Binding-site contacts:
Ligand atom N2 contacts residue ASN57 of chain 8.A at 2.8 Å (h-bond).
Ligand atom C2 contacts residue ASN57 of chain 8.A at 2.3 Å.
Ligand atom C4 contacts residue ASN57 of chain 8.A at 4.2 Å.
Ligand atom C8 contacts residue ASN57 of chain 8.A at 3.8 Å.
Ligand atom C3 contacts residue ASN57 of chain 8.A at 3.7 Å.
Ligand atom C5 contacts residue ASN57 of chain 8.A at 3.7 Å.
Ligand atom O4 contacts residue ARG14 of chain 8.A at 4.1 Å.
Ligand atom O5 contacts residue ARG14 of chain 8.A at 4.2 Å.
Ligand atom O5 contacts residue ASN57 of chain 8.A at 2.4 Å (h-bond).
Ligand atom C1 contacts residue ASN57 of chain 8.A at 1.5 Å.
Ligand atom C1 contacts residue ARG14 of chain 8.A at 3.9 Å.
Ligand atom O7 contacts residue ASN57 of chain 8.A at 4.1 Å.
Ligand atom C7 contacts residue ASN57 of chain 8.A at 3.4 Å.
Ligand atom C5 contacts residue ARG14 of chain 8.A at 4.0 Å.

Sequence of chain 8.A:
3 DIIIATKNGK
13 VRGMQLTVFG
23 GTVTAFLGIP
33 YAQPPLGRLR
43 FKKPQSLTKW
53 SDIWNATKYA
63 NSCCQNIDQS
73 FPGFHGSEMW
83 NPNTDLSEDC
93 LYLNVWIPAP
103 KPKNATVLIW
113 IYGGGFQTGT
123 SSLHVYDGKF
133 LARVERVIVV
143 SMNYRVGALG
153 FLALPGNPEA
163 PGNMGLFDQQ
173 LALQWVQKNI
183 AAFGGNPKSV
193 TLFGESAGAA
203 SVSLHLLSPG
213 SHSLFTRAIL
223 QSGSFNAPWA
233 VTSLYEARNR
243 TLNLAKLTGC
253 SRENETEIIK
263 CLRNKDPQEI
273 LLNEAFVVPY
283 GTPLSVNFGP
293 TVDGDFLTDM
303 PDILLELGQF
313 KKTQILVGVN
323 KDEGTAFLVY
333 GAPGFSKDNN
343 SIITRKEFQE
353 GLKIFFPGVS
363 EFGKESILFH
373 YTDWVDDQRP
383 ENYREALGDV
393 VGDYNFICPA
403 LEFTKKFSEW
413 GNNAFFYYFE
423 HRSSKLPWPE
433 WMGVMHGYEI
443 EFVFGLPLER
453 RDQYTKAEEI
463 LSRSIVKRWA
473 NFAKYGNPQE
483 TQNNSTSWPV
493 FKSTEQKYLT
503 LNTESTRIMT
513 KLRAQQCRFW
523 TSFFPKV

This protein binds this small molecule.
Small molecule (SMILES): CC(=O)N[C@@H]1[C@@H](O)[C@H](O)[C@@H](CO)O[C@H]1O